Sequence of chain 1.B:
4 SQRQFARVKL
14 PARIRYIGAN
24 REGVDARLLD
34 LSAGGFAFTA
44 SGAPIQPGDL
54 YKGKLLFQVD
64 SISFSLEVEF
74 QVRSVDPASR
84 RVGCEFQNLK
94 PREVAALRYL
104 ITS

This protein binds this small molecule.
Small molecule (SMILES): Nc1nc2c(ncn2[C@@H]2O[C@@H]3CO[P](=O)(O)O[C@H]4[C@@H](O)[C@H](n5cnc6c(=O)[nH]c(N)nc65)O[C@@H]4CO[P](=O)(O)O[C@H]3[C@H]2O)c(=O)[nH]1

Binding-site contacts:
Ligand atom C1' contacts residue CYS87 of chain 1.B at 3.4 Å (hydrophobic).
Ligand atom N2 contacts residue ASP33 of chain 1.B at 2.8 Å (salt-bridge).
Ligand atom C4 contacts residue CYS87 of chain 1.B at 3.4 Å (hydrophobic).
Ligand atom O4' contacts residue GLU88 of chain 1.B at 3.1 Å.
Ligand atom O1P contacts residue ARG76 of chain 1.B at 3.2 Å (salt-bridge).
Ligand atom C2 contacts residue PHE39 of chain 1.B at 3.4 Å (hydrophobic).
Ligand atom N11 contacts residue C2E1 of chain 1.K at 2.7 Å (h-bond).
Ligand atom N91 contacts residue C2E1 of chain 1.K at 3.4 Å (h-bond).
Ligand atom O2P contacts residue C2E1 of chain 1.K at 2.7 Å (h-bond).
Ligand atom O6 contacts residue ALA40 of chain 1.B at 3.4 Å.
Ligand atom O21 contacts residue ARG10 of chain 1.B at 3.1 Å (salt-bridge).
Ligand atom C41 contacts residue C2E1 of chain 1.K at 3.5 Å.
Ligand atom C2A contacts residue C2E1 of chain 1.K at 3.3 Å.
Ligand atom C2 contacts residue ARG10 of chain 1.B at 3.5 Å.
Ligand atom N21 contacts residue C2E1 of chain 1.K at 3.1 Å (h-bond).
Ligand atom O2' contacts residue GLY37 of chain 1.B at 3.1 Å.
Ligand atom N71 contacts residue ARG6 of chain 1.B at 3.0 Å (salt-bridge).
Ligand atom N3 contacts residue GLY38 of chain 1.B at 3.3 Å.
Ligand atom C81 contacts residue C2E1 of chain 1.K at 3.3 Å.
Ligand atom C4' contacts residue GLU88 of chain 1.B at 3.5 Å.
Ligand atom C4 contacts residue ARG10 of chain 1.B at 3.5 Å.
Ligand atom N2 contacts residue GLY38 of chain 1.B at 3.1 Å (h-bond).
Ligand atom C6 contacts residue ARG10 of chain 1.B at 3.4 Å.
Ligand atom N71 contacts residue C2E1 of chain 1.K at 3.5 Å (h-bond).
Ligand atom C3A contacts residue C2E1 of chain 1.K at 3.4 Å.
Ligand atom O11 contacts residue ARG6 of chain 1.B at 3.4 Å.
Ligand atom N2 contacts residue SER35 of chain 1.B at 3.3 Å (h-bond).
Ligand atom N9 contacts residue CYS87 of chain 1.B at 3.2 Å (h-bond).
Ligand atom N2 contacts residue LEU34 of chain 1.B at 3.5 Å.
Ligand atom C61 contacts residue C2E1 of chain 1.K at 3.4 Å.
Ligand atom O6 contacts residue ARG84 of chain 1.B at 3.0 Å (salt-bridge).
Ligand atom N1 contacts residue PHE39 of chain 1.B at 3.5 Å.
Ligand atom N1 contacts residue ASP33 of chain 1.B at 2.6 Å (salt-bridge).
Ligand atom O61 contacts residue C2E1 of chain 1.K at 3.3 Å (h-bond).
Ligand atom O61 contacts residue ARG6 of chain 1.B at 2.8 Å (salt-bridge).
Ligand atom O11 contacts residue GLN7 of chain 1.B at 2.6 Å (h-bond).
Ligand atom O21 contacts residue ARG6 of chain 1.B at 3.2 Å.
Ligand atom C2 contacts residue ASP33 of chain 1.B at 3.1 Å.
Ligand atom C21 contacts residue C2E1 of chain 1.K at 3.3 Å.
Ligand atom N3 contacts residue PHE39 of chain 1.B at 3.3 Å (h-bond).